This protein binds this small molecule.
Small molecule (SMILES): O=C(O)[C@H]1O[C@H](O[P](=O)(O)O[P](=O)(O)OC[C@H]2O[C@@H](n3ccc(=O)[nH]c3=O)[C@H](O)[C@@H]2O)[C@H](O)[C@@H](O)[C@@H]1O

Binding-site contacts:
Ligand atom O3A contacts residue PRO102 of chain 1.A at 3.1 Å.
Ligand atom C4 contacts residue PHE330 of chain 1.A at 3.4 Å (hydrophobic).
Ligand atom O3D contacts residue TYR335 of chain 1.A at 2.3 Å (h-bond).
Ligand atom O'P contacts residue ASN214 of chain 1.A at 3.4 Å.
Ligand atom O3' contacts residue TYR105 of chain 1.A at 3.5 Å (h-bond).
Ligand atom C2 contacts residue VAL253 of chain 1.A at 3.5 Å (hydrophobic).
Ligand atom O2 contacts residue VAL253 of chain 1.A at 3.0 Å (h-bond).
Ligand atom O2D contacts residue SER258 of chain 1.A at 3.4 Å (h-bond).
Ligand atom N3 contacts residue LYS251 of chain 1.A at 3.2 Å (salt-bridge).
Ligand atom C3' contacts residue THR139 of chain 1.A at 3.6 Å.
Ligand atom O3B contacts residue GLU141 of chain 1.A at 3.4 Å (salt-bridge).
Ligand atom O1A contacts residue PRO102 of chain 1.A at 3.3 Å.
Ligand atom O4 contacts residue CYS239 of chain 1.A at 3.1 Å.
Ligand atom O2 contacts residue VAL298 of chain 1.A at 3.6 Å.
Ligand atom O1B contacts residue ARG260 of chain 1.A at 3.0 Å (salt-bridge).
Ligand atom O2B contacts residue ARG182 of chain 1.A at 2.6 Å (salt-bridge).
Ligand atom O2D contacts residue TYR335 of chain 1.A at 3.5 Å (h-bond).
Ligand atom C2D contacts residue TYR335 of chain 1.A at 3.4 Å (hydrophobic).
Ligand atom O1B contacts residue ASN214 of chain 1.A at 3.1 Å (h-bond).
Ligand atom O4 contacts residue PHE330 of chain 1.A at 3.3 Å.
Ligand atom O2' contacts residue PRO102 of chain 1.A at 3.5 Å.
Ligand atom O1A contacts residue TYR331 of chain 1.A at 2.8 Å (h-bond).
Ligand atom O'Q contacts residue ASN214 of chain 1.A at 2.6 Å (h-bond).
Ligand atom O1B contacts residue ARG341 of chain 1.A at 3.2 Å (salt-bridge).
Ligand atom O2D contacts residue ASP337 of chain 1.A at 2.6 Å (salt-bridge).
Ligand atom O3D contacts residue ARG260 of chain 1.A at 3.2 Å (salt-bridge).
Ligand atom O2B contacts residue ARG260 of chain 1.A at 2.6 Å (salt-bridge).
Ligand atom O3' contacts residue TYR185 of chain 1.A at 2.8 Å (h-bond).
Ligand atom C6' contacts residue ASN214 of chain 1.A at 3.4 Å.
Ligand atom O4' contacts residue THR139 of chain 1.A at 2.8 Å (h-bond).
Ligand atom O3D contacts residue ASP337 of chain 1.A at 2.9 Å (salt-bridge).
Ligand atom C2' contacts residue TYR105 of chain 1.A at 3.5 Å (hydrophobic).
Ligand atom O2B contacts residue ARG341 of chain 1.A at 3.4 Å (salt-bridge).
Ligand atom O2A contacts residue VAL236 of chain 1.A at 3.3 Å.
Ligand atom C3D contacts residue TYR335 of chain 1.A at 3.2 Å (hydrophobic).
Ligand atom O2' contacts residue GLU141 of chain 1.A at 2.6 Å (salt-bridge).
Ligand atom O'Q contacts residue PRO212 of chain 1.A at 3.2 Å (h-bond).
Ligand atom O4D contacts residue VAL298 of chain 1.A at 3.4 Å.
Ligand atom O2' contacts residue TYR105 of chain 1.A at 2.8 Å (h-bond).
Ligand atom O2A contacts residue ARG235 of chain 1.A at 3.3 Å.

Sequence of chain 1.A:
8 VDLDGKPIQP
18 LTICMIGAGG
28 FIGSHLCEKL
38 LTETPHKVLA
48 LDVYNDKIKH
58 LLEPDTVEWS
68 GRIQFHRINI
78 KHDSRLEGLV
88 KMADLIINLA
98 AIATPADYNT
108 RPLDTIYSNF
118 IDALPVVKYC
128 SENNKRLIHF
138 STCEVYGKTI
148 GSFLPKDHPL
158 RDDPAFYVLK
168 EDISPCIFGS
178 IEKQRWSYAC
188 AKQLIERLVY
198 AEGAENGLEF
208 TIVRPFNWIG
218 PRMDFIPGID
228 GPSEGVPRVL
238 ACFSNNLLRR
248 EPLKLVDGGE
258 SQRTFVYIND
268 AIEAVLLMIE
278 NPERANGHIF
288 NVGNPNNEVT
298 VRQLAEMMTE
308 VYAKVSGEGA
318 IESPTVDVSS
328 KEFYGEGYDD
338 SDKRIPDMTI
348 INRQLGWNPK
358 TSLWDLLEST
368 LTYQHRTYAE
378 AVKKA